The protein below binds the small molecule below.
Small molecule (SMILES): NCc1ccc(C(F)(F)F)cc1

Binding-site contacts:
Ligand atom C07 contacts residue DMS1 of chain 1.D at 4.0 Å.
Ligand atom C04 contacts residue ASP308 of chain 1.A at 3.6 Å.
Ligand atom C03 contacts residue DMS1 of chain 1.E at 4.0 Å.
Ligand atom C05 contacts residue PHE283 of chain 1.A at 3.8 Å (hydrophobic).
Ligand atom C12 contacts residue GLY169 of chain 1.A at 3.9 Å.
Ligand atom N01 contacts residue ASP308 of chain 1.A at 2.9 Å (salt-bridge).
Ligand atom C06 contacts residue DMS1 of chain 1.D at 4.1 Å.
Ligand atom F09 contacts residue GLY169 of chain 1.A at 3.4 Å.
Ligand atom F08 contacts residue ILE393 of chain 1.A at 4.0 Å.
Ligand atom N01 contacts residue ASP124 of chain 1.A at 2.9 Å (salt-bridge).
Ligand atom F08 contacts residue ILE389 of chain 1.A at 4.2 Å.
Ligand atom C12 contacts residue DMS1 of chain 1.E at 4.3 Å.
Ligand atom C11 contacts residue GLY169 of chain 1.A at 3.4 Å.
Ligand atom C06 contacts residue GLY169 of chain 1.A at 4.3 Å.
Ligand atom N01 contacts residue GLY126 of chain 1.A at 4.1 Å.
Ligand atom F09 contacts residue DMS1 of chain 1.D at 3.0 Å.
Ligand atom C03 contacts residue ASP308 of chain 1.A at 3.5 Å.
Ligand atom C05 contacts residue ASP308 of chain 1.A at 4.3 Å.
Ligand atom C02 contacts residue GLY126 of chain 1.A at 3.5 Å.
Ligand atom N01 contacts residue THR311 of chain 1.A at 3.6 Å.
Ligand atom C12 contacts residue THR311 of chain 1.A at 4.3 Å.
Ligand atom C05 contacts residue DMS1 of chain 1.E at 4.0 Å.
Ligand atom C07 contacts residue GLY169 of chain 1.A at 4.3 Å.
Ligand atom C02 contacts residue ASP308 of chain 1.A at 3.5 Å.
Ligand atom C05 contacts residue GLY126 of chain 1.A at 4.0 Å.
Ligand atom F10 contacts residue DMS1 of chain 1.E at 3.7 Å.
Ligand atom C12 contacts residue ASP308 of chain 1.A at 4.1 Å.
Ligand atom C04 contacts residue PHE283 of chain 1.A at 4.0 Å (hydrophobic).
Ligand atom N01 contacts residue GLY310 of chain 1.A at 3.6 Å.
Ligand atom C05 contacts residue ILE306 of chain 1.A at 4.3 Å (hydrophobic).
Ligand atom C03 contacts residue GLY126 of chain 1.A at 3.7 Å.
Ligand atom F08 contacts residue ILE391 of chain 1.A at 3.1 Å.
Ligand atom C11 contacts residue DMS1 of chain 1.D at 3.6 Å.
Ligand atom F09 contacts residue ILE389 of chain 1.A at 4.0 Å.
Ligand atom C02 contacts residue ASP124 of chain 1.A at 3.3 Å.
Ligand atom C12 contacts residue DMS1 of chain 1.D at 4.4 Å.
Ligand atom C06 contacts residue DMS1 of chain 1.E at 4.3 Å.
Ligand atom C04 contacts residue GLY126 of chain 1.A at 3.1 Å.
Ligand atom C04 contacts residue DMS1 of chain 1.E at 4.1 Å.
Ligand atom C02 contacts residue SER127 of chain 1.A at 4.3 Å.

Sequence of chain 1.A:
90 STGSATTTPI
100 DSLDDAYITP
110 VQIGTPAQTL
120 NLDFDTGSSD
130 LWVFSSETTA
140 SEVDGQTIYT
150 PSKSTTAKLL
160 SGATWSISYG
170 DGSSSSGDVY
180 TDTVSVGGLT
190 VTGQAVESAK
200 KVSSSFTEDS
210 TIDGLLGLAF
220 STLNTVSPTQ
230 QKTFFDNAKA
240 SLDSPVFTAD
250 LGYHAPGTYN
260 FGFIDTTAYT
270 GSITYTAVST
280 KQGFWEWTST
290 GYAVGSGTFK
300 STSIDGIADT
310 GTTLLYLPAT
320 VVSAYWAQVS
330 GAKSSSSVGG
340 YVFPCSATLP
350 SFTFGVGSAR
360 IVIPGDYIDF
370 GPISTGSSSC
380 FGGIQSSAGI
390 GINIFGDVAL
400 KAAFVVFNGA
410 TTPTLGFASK